Sequence of chain 1.E:
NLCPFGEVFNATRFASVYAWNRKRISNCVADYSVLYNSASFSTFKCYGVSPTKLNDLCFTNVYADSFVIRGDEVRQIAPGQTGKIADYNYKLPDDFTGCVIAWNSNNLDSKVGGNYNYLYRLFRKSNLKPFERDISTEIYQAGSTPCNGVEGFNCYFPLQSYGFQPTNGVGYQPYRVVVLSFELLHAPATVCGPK

Binding-site contacts:
Ligand atom C7 contacts residue PHE25 of chain 1.E at 4.5 Å (hydrophobic).
Ligand atom C8 contacts residue GLY26 of chain 1.E at 4.1 Å.
Ligand atom C5 contacts residue ASN30 of chain 1.E at 3.6 Å.
Ligand atom O5 contacts residue ASN30 of chain 1.E at 2.3 Å (h-bond).
Ligand atom C7 contacts residue GLY26 of chain 1.E at 3.8 Å.
Ligand atom C2 contacts residue ASN30 of chain 1.E at 2.5 Å.
Ligand atom C4 contacts residue ASN30 of chain 1.E at 4.1 Å.
Ligand atom O7 contacts residue GLY26 of chain 1.E at 3.4 Å.
Ligand atom C8 contacts residue LEU55 of chain 1.E at 3.8 Å (hydrophobic).
Ligand atom C8 contacts residue PHE29 of chain 1.E at 3.8 Å (hydrophobic).
Ligand atom N2 contacts residue GLY26 of chain 1.E at 4.5 Å.
Ligand atom C7 contacts residue ASN30 of chain 1.E at 3.9 Å.
Ligand atom C8 contacts residue PHE25 of chain 1.E at 4.0 Å (hydrophobic).
Ligand atom C3 contacts residue ASN30 of chain 1.E at 3.8 Å.
Ligand atom O7 contacts residue PHE25 of chain 1.E at 4.4 Å.
Ligand atom N2 contacts residue ASN30 of chain 1.E at 3.0 Å (h-bond).
Ligand atom O7 contacts residue ASN30 of chain 1.E at 4.3 Å.
Ligand atom C1 contacts residue ASN30 of chain 1.E at 1.4 Å.

This protein binds this small molecule.
Small molecule (SMILES): CC(=O)N[C@@H]1[C@@H](O)[C@H](O)[C@@H](CO)O[C@H]1O